Sequence of chain 1.A:
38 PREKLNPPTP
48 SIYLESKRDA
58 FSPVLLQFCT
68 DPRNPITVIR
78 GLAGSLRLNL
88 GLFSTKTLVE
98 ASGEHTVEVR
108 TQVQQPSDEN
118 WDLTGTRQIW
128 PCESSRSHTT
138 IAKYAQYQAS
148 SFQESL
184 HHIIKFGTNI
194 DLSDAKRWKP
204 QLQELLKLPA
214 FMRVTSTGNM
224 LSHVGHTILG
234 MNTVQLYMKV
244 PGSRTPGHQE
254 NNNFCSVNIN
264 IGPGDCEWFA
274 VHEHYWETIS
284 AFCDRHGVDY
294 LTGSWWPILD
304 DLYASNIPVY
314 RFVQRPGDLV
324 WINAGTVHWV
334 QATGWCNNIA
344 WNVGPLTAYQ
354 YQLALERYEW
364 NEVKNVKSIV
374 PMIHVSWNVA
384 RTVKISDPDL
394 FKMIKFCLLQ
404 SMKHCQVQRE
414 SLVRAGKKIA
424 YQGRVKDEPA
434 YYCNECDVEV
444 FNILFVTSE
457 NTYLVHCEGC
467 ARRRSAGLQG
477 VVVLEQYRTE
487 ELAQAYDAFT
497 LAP

This protein binds this small molecule.
Small molecule (SMILES): O=C(O)CCNc1cc(N2CCc3ccccc3CC2)nc(-c2ccccn2)n1

Binding-site contacts:
Ligand atom N1 contacts residue CO1 of chain 1.E at 3.5 Å.
Ligand atom C18 contacts residue SER131 of chain 1.A at 3.6 Å.
Ligand atom C19 contacts residue PRO249 of chain 1.A at 3.4 Å (hydrophobic).
Ligand atom C18 contacts residue PRO249 of chain 1.A at 3.7 Å (hydrophobic).
Ligand atom C12 contacts residue CO1 of chain 1.E at 3.1 Å.
Ligand atom C22 contacts residue ASN192 of chain 1.A at 3.6 Å.
Ligand atom C17 contacts residue ARG107 of chain 1.A at 3.5 Å.
Ligand atom C22 contacts residue THR191 of chain 1.A at 3.5 Å.
Ligand atom N3 contacts residue HIS251 of chain 1.A at 3.2 Å (h-bond).
Ligand atom O2 contacts residue THR248 of chain 1.A at 2.6 Å (h-bond).
Ligand atom O1 contacts residue ASN341 of chain 1.A at 3.4 Å.
Ligand atom C20 contacts residue PRO249 of chain 1.A at 3.5 Å (hydrophobic).
Ligand atom C11 contacts residue ASN254 of chain 1.A at 3.5 Å.
Ligand atom C19 contacts residue ARG247 of chain 1.A at 3.5 Å.
Ligand atom O1 contacts residue ASN261 of chain 1.A at 2.9 Å (h-bond).
Ligand atom C1 contacts residue ASN261 of chain 1.A at 3.7 Å.
Ligand atom C7 contacts residue CO1 of chain 1.E at 3.0 Å.
Ligand atom C16 contacts residue ARG107 of chain 1.A at 3.5 Å.
Ligand atom C4 contacts residue CO1 of chain 1.E at 3.3 Å.
Ligand atom O2 contacts residue LYS242 of chain 1.A at 2.7 Å (salt-bridge).
Ligand atom N3 contacts residue CO1 of chain 1.E at 2.2 Å.
Ligand atom C8 contacts residue CO1 of chain 1.E at 3.0 Å.
Ligand atom N5 contacts residue ASN192 of chain 1.A at 3.5 Å (h-bond).
Ligand atom N4 contacts residue GLU253 of chain 1.A at 3.2 Å (salt-bridge).
Ligand atom N4 contacts residue CO1 of chain 1.E at 2.1 Å.
Ligand atom C1 contacts residue THR248 of chain 1.A at 3.6 Å.
Ligand atom C18 contacts residue ARG107 of chain 1.A at 3.6 Å.
Ligand atom C3 contacts residue TYR240 of chain 1.A at 3.7 Å (hydrophobic).
Ligand atom O1 contacts residue LYS242 of chain 1.A at 3.0 Å (salt-bridge).
Ligand atom C4 contacts residue TYR240 of chain 1.A at 3.6 Å (hydrophobic).
Ligand atom C3 contacts residue THR248 of chain 1.A at 3.6 Å.
Ligand atom C12 contacts residue GLU253 of chain 1.A at 3.4 Å.
Ligand atom C5 contacts residue TYR240 of chain 1.A at 3.6 Å (hydrophobic).
Ligand atom N4 contacts residue HIS251 of chain 1.A at 3.1 Å (h-bond).
Ligand atom C1 contacts residue LYS242 of chain 1.A at 3.2 Å.
Ligand atom C2 contacts residue ASN261 of chain 1.A at 3.6 Å.
Ligand atom C8 contacts residue HIS251 of chain 1.A at 3.6 Å.
Ligand atom C12 contacts residue HIS251 of chain 1.A at 3.6 Å.
Ligand atom N1 contacts residue THR248 of chain 1.A at 3.7 Å.
Ligand atom C7 contacts residue HIS251 of chain 1.A at 3.7 Å.